Binding-site contacts:
Ligand atom C17 contacts residue ASP136 of chain 1.G at 3.9 Å.
Ligand atom F2 contacts residue HIS294 of chain 1.H at 3.3 Å.
Ligand atom C16 contacts residue ASN185 of chain 1.H at 3.2 Å.
Ligand atom F3 contacts residue HIS294 of chain 1.H at 3.0 Å.
Ligand atom N1 contacts residue ASP64 of chain 1.G at 3.1 Å (salt-bridge).
Ligand atom C16 contacts residue ASP64 of chain 1.G at 3.6 Å.
Ligand atom C35 contacts residue PHE202 of chain 1.H at 3.5 Å (hydrophobic).
Ligand atom C11 contacts residue PRO208 of chain 1.H at 3.4 Å (hydrophobic).
Ligand atom F1 contacts residue PHE188 of chain 1.H at 3.4 Å.
Ligand atom F2 contacts residue PHE202 of chain 1.H at 3.9 Å.
Ligand atom C10 contacts residue PRO208 of chain 1.H at 3.6 Å (hydrophobic).
Ligand atom C14 contacts residue ASN185 of chain 1.H at 3.7 Å.
Ligand atom C8 contacts residue HIS294 of chain 1.H at 3.6 Å.
Ligand atom C2 contacts residue PHE188 of chain 1.H at 3.8 Å (hydrophobic).
Ligand atom C4 contacts residue HIS294 of chain 1.H at 3.6 Å.
Ligand atom C17 contacts residue TYR108 of chain 1.G at 3.8 Å (hydrophobic).
Ligand atom C14 contacts residue ASP64 of chain 1.G at 3.2 Å.
Ligand atom F1 contacts residue LEU34 of chain 1.H at 3.2 Å.
Ligand atom C6 contacts residue PHE188 of chain 1.H at 3.5 Å (hydrophobic).
Ligand atom C14 contacts residue GLY66 of chain 1.G at 3.6 Å.
Ligand atom C9 contacts residue PHE202 of chain 1.H at 3.6 Å (hydrophobic).
Ligand atom N2 contacts residue ASP136 of chain 1.G at 3.6 Å.
Ligand atom C4 contacts residue GLY295 of chain 1.H at 3.6 Å.
Ligand atom C16 contacts residue HIS294 of chain 1.H at 3.5 Å.
Ligand atom C5 contacts residue PHE188 of chain 1.H at 3.7 Å (hydrophobic).
Ligand atom C4 contacts residue PHE188 of chain 1.H at 3.8 Å (hydrophobic).
Ligand atom F2 contacts residue ILE184 of chain 1.H at 3.1 Å.
Ligand atom N2 contacts residue TYR108 of chain 1.G at 3.7 Å.
Ligand atom C35 contacts residue PHE211 of chain 1.H at 3.6 Å (hydrophobic).
Ligand atom N2 contacts residue PHE188 of chain 1.H at 3.6 Å.
Ligand atom C7 contacts residue HIS294 of chain 1.H at 3.8 Å.
Ligand atom N2 contacts residue MET67 of chain 1.G at 3.7 Å.
Ligand atom F1 contacts residue VAL30 of chain 1.H at 3.8 Å.
Ligand atom C1 contacts residue PHE188 of chain 1.H at 3.5 Å (hydrophobic).
Ligand atom N2 contacts residue PRO31 of chain 1.H at 3.7 Å.
Ligand atom N1 contacts residue GLY66 of chain 1.G at 3.7 Å.
Ligand atom C5 contacts residue HIS294 of chain 1.H at 3.8 Å.
Ligand atom C10 contacts residue TYR200 of chain 1.H at 3.8 Å (hydrophobic).
Ligand atom C3 contacts residue PHE188 of chain 1.H at 3.8 Å (hydrophobic).
Ligand atom C12 contacts residue PRO208 of chain 1.H at 3.7 Å (hydrophobic).

Sequence of chain 1.H:
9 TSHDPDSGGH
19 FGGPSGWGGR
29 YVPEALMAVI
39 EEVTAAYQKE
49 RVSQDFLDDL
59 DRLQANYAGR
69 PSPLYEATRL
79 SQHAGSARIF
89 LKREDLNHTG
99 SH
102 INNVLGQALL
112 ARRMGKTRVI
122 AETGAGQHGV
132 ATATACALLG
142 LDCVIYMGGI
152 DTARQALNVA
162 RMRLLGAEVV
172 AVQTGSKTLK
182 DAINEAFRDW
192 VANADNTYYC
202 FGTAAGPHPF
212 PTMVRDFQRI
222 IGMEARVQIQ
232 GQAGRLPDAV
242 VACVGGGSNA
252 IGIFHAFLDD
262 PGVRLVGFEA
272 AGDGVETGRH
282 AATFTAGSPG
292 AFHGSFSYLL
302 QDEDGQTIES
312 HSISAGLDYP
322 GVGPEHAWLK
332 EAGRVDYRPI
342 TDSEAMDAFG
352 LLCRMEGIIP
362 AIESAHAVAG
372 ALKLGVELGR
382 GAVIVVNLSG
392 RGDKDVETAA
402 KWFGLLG

A small-molecule ligand and the protein it binds are described below.
Small molecule (SMILES): Cc1cc(F)c(-c2ccc([C@H]3[C@H](C#N)N[C@H]3CF)cc2)c(F)c1

Sequence of chain 1.G:
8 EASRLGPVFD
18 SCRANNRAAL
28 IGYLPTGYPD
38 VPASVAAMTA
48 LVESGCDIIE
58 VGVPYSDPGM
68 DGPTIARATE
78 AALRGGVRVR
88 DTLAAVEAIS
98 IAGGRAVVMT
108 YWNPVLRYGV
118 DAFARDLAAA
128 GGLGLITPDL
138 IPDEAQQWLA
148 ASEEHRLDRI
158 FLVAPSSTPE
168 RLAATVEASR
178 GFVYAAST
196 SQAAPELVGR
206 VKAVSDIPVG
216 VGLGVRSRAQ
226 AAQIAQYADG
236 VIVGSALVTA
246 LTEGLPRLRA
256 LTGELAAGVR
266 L